Binding-site contacts:
Ligand atom C2 contacts residue ILE91 of chain 1.A at 3.5 Å (hydrophobic).
Ligand atom N15 contacts residue LEU159 of chain 1.A at 3.6 Å.
Ligand atom F39 contacts residue ILE36 of chain 1.A at 3.2 Å.
Ligand atom N18 contacts residue ILE36 of chain 1.A at 3.5 Å.
Ligand atom C20 contacts residue GLY110 of chain 1.A at 3.7 Å.
Ligand atom F38 contacts residue GLN46 of chain 1.A at 2.9 Å.
Ligand atom O25 contacts residue ASN111 of chain 1.A at 3.1 Å (h-bond).
Ligand atom C47 contacts residue SER42 of chain 1.A at 3.5 Å.
Ligand atom C23 contacts residue ASP113 of chain 1.A at 3.2 Å.
Ligand atom C13 contacts residue ALA56 of chain 1.A at 3.7 Å (hydrophobic).
Ligand atom C26 contacts residue ASP113 of chain 1.A at 3.7 Å.
Ligand atom F37 contacts residue ASN111 of chain 1.A at 3.7 Å.
Ligand atom C1 contacts residue MET107 of chain 1.A at 3.4 Å (hydrophobic).
Ligand atom F38 contacts residue ILE36 of chain 1.A at 3.4 Å.
Ligand atom O28 contacts residue SER116 of chain 1.A at 3.2 Å (h-bond).
Ligand atom C47 contacts residue VAL44 of chain 1.A at 3.5 Å (hydrophobic).
Ligand atom C14 contacts residue GLY110 of chain 1.A at 3.6 Å.
Ligand atom C14 contacts residue GLU108 of chain 1.A at 3.3 Å.
Ligand atom C19 contacts residue GLY110 of chain 1.A at 3.5 Å.
Ligand atom O10 contacts residue ILE168 of chain 1.A at 3.3 Å.
Ligand atom C16 contacts residue LEU159 of chain 1.A at 3.6 Å (hydrophobic).
Ligand atom F38 contacts residue TRP109 of chain 1.A at 2.9 Å.
Ligand atom C20 contacts residue ASN111 of chain 1.A at 3.4 Å.
Ligand atom C16 contacts residue GLY110 of chain 1.A at 3.5 Å.
Ligand atom C16 contacts residue ILE36 of chain 1.A at 3.5 Å (hydrophobic).
Ligand atom N15 contacts residue GLY110 of chain 1.A at 3.0 Å (h-bond).
Ligand atom C14 contacts residue ALA56 of chain 1.A at 3.4 Å (hydrophobic).
Ligand atom C48 contacts residue ILE168 of chain 1.A at 3.7 Å (hydrophobic).
Ligand atom O25 contacts residue GLY110 of chain 1.A at 3.1 Å (h-bond).
Ligand atom O28 contacts residue ASP113 of chain 1.A at 3.4 Å (salt-bridge).
Ligand atom C49 contacts residue ALA156 of chain 1.A at 3.6 Å (hydrophobic).
Ligand atom N18 contacts residue GLY110 of chain 1.A at 2.8 Å (h-bond).
Ligand atom C21 contacts residue ASN111 of chain 1.A at 3.4 Å.
Ligand atom C8 contacts residue ILE168 of chain 1.A at 3.7 Å (hydrophobic).
Ligand atom C49 contacts residue ASN157 of chain 1.A at 3.7 Å.
Ligand atom F37 contacts residue TRP109 of chain 1.A at 3.6 Å.
Ligand atom C7 contacts residue VAL44 of chain 1.A at 3.7 Å (hydrophobic).
Ligand atom O10 contacts residue LYS58 of chain 1.A at 2.8 Å (salt-bridge).
Ligand atom C14 contacts residue LEU159 of chain 1.A at 3.5 Å (hydrophobic).
Ligand atom F37 contacts residue GLN46 of chain 1.A at 3.6 Å.

Sequence of chain 1.A:
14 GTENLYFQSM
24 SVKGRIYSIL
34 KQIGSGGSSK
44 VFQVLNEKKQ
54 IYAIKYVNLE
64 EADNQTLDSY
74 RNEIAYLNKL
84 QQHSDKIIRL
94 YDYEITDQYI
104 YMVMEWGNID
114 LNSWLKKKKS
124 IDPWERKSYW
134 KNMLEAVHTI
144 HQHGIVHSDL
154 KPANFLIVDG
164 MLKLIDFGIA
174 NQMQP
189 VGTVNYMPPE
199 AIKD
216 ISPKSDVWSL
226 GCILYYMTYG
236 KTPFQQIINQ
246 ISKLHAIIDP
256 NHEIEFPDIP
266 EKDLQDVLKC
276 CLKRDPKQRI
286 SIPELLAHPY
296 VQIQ

The small molecule below binds the protein below.
Small molecule (SMILES): CCc1cccc(CC)c1NC(=O)c1nn(C)c2c1CCc1cnc(Nc3ccc(C(=O)NC4CCN(C)CC4)cc3OC(F)(F)F)nc1-2